Sequence of chain 1.B:
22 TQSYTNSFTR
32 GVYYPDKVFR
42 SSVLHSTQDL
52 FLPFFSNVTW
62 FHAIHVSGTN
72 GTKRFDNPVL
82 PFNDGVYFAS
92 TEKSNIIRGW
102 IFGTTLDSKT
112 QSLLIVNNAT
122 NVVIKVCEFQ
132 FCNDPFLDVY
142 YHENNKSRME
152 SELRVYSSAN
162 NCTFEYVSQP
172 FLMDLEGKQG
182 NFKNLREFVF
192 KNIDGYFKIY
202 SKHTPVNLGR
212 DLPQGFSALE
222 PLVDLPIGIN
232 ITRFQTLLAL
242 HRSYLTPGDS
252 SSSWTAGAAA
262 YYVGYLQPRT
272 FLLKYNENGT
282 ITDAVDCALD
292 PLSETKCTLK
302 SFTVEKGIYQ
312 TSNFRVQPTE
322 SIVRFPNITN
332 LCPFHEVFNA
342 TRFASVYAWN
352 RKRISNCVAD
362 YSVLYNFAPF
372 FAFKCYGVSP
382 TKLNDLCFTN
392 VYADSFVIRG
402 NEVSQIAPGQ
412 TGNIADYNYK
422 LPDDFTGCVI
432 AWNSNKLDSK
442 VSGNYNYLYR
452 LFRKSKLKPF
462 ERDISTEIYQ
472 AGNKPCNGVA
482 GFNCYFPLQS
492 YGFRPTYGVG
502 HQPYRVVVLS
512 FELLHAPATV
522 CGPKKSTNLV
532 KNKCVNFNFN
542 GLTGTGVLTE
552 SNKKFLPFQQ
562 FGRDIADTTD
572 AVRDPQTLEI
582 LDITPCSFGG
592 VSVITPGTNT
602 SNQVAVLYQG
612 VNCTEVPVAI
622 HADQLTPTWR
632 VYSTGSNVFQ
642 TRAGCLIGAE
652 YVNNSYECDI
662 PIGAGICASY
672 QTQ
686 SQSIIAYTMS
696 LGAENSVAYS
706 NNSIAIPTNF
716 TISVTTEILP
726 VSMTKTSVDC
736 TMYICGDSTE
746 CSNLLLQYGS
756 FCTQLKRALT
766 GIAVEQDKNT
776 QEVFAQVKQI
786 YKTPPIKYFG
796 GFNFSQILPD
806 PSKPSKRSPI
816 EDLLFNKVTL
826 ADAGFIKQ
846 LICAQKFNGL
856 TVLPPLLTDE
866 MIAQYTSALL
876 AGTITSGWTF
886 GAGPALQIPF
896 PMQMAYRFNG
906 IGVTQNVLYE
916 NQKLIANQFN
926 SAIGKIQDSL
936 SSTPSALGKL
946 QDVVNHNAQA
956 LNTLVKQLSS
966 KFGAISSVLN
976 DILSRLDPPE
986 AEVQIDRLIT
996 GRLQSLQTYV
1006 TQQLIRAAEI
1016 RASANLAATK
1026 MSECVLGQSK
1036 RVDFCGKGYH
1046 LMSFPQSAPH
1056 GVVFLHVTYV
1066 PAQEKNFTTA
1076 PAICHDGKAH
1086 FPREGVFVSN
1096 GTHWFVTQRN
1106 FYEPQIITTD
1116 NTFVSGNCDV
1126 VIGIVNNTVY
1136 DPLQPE

A protein and the small-molecule ligand that binds it are described below.
Small molecule (SMILES): CC(=O)N[C@@H]1[C@@H](O)[C@H](O)[C@@H](CO)O[C@H]1O

Binding-site contacts:
Ligand atom C8 contacts residue GLN833 of chain 1.B at 3.4 Å.
Ligand atom C3 contacts residue ASN613 of chain 1.A at 3.8 Å.
Ligand atom C7 contacts residue ASN613 of chain 1.A at 3.3 Å.
Ligand atom C1 contacts residue ASN613 of chain 1.A at 1.4 Å.
Ligand atom C2 contacts residue ASN613 of chain 1.A at 2.4 Å.
Ligand atom C5 contacts residue ASN613 of chain 1.A at 3.7 Å.
Ligand atom N2 contacts residue ASN613 of chain 1.A at 2.9 Å (h-bond).
Ligand atom C8 contacts residue ASN613 of chain 1.A at 4.4 Å.
Ligand atom C4 contacts residue ASN613 of chain 1.A at 4.2 Å.
Ligand atom O7 contacts residue ASN613 of chain 1.A at 3.3 Å (h-bond).
Ligand atom O5 contacts residue ASN613 of chain 1.A at 2.4 Å (h-bond).

Sequence of chain 1.A:
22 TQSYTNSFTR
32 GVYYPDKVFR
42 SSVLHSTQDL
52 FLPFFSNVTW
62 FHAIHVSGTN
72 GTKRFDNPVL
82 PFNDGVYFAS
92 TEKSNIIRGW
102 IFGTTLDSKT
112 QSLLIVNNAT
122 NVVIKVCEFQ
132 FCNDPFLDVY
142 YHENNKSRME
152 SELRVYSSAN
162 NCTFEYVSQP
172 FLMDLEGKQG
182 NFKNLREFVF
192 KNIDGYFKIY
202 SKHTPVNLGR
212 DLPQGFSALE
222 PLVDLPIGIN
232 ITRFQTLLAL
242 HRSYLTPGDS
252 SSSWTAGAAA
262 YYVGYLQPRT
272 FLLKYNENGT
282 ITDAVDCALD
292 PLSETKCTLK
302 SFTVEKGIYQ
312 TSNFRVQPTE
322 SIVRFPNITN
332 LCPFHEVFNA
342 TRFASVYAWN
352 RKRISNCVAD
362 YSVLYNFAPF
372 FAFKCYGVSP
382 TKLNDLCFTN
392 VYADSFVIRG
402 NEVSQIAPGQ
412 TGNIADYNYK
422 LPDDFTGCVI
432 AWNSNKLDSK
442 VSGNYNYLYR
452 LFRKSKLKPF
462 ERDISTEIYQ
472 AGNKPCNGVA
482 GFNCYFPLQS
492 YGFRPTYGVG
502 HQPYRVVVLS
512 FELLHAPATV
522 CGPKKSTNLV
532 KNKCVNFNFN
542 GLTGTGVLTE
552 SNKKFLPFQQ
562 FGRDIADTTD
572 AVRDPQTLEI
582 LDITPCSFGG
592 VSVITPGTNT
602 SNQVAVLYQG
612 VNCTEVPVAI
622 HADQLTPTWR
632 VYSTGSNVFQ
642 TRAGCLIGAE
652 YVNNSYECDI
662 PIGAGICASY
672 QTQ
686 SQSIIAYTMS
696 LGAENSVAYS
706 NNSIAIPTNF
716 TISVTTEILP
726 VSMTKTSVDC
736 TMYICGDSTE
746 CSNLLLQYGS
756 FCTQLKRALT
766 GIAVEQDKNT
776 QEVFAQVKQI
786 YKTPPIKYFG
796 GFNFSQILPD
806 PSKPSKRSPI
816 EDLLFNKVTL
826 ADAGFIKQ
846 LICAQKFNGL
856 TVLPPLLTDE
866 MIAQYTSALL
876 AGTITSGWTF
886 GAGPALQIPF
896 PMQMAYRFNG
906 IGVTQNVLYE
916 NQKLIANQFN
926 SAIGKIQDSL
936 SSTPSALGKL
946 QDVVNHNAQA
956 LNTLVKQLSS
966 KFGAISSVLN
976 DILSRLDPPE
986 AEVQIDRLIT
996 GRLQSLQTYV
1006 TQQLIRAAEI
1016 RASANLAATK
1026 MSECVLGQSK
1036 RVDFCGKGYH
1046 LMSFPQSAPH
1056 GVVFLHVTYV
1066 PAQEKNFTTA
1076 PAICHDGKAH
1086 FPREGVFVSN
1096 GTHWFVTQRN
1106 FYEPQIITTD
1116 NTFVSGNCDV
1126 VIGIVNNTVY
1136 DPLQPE